Sequence of chain 1.B:
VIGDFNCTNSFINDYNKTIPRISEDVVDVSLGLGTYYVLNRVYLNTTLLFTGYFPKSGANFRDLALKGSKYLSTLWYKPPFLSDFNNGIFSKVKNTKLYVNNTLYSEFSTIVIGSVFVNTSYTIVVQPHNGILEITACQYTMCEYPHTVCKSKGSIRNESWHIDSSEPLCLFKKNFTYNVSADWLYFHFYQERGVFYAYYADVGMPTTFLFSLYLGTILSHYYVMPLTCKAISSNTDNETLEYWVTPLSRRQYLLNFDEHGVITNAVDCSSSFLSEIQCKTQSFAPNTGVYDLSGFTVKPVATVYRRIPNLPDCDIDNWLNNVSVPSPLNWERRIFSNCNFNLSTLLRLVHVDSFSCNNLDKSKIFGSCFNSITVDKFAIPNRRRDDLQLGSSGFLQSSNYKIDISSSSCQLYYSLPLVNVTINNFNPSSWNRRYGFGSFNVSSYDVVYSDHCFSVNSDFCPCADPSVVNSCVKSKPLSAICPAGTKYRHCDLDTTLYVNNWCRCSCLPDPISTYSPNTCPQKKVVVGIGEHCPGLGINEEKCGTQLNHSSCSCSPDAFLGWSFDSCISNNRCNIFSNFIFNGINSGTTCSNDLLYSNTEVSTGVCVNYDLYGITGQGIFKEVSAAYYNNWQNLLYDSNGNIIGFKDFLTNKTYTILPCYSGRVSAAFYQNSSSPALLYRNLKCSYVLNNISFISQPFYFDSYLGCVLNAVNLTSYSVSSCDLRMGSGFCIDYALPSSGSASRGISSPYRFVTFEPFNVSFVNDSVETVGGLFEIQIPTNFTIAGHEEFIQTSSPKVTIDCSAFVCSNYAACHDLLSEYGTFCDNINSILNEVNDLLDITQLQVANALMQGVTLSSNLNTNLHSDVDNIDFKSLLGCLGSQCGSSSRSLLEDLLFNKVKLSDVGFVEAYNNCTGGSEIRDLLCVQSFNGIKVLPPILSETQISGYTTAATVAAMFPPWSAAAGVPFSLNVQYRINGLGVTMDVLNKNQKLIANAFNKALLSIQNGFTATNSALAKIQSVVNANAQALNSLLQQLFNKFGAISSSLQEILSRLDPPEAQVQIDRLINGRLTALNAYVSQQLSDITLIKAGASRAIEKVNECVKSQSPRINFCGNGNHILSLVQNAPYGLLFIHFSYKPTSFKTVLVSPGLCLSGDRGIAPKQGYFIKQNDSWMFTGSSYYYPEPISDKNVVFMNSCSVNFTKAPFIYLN

A small-molecule ligand and the protein it binds are described below.
Small molecule (SMILES): CC(=O)N[C@H]1[C@H](O[C@H]2[C@H](O)[C@@H](NC(C)=O)CO[C@@H]2CO)O[C@H](CO)[C@@H](O)[C@@H]1O

Binding-site contacts:
Ligand atom O7 contacts residue ASN664 of chain 1.B at 3.4 Å (h-bond).
Ligand atom C8 contacts residue THR663 of chain 1.B at 4.1 Å.
Ligand atom C2 contacts residue ASN664 of chain 1.B at 2.5 Å.
Ligand atom C8 contacts residue LEU662 of chain 1.B at 3.3 Å (hydrophobic).
Ligand atom N2 contacts residue ASN664 of chain 1.B at 2.8 Å (h-bond).
Ligand atom C8 contacts residue ASN664 of chain 1.B at 4.4 Å.
Ligand atom C3 contacts residue ASN664 of chain 1.B at 3.8 Å.
Ligand atom C7 contacts residue ASN664 of chain 1.B at 3.3 Å.
Ligand atom O5 contacts residue ASN664 of chain 1.B at 2.4 Å (h-bond).
Ligand atom C5 contacts residue ASN664 of chain 1.B at 3.7 Å.
Ligand atom C4 contacts residue ASN664 of chain 1.B at 4.3 Å.
Ligand atom C1 contacts residue ASN664 of chain 1.B at 1.4 Å.